Sequence of chain 1.A:
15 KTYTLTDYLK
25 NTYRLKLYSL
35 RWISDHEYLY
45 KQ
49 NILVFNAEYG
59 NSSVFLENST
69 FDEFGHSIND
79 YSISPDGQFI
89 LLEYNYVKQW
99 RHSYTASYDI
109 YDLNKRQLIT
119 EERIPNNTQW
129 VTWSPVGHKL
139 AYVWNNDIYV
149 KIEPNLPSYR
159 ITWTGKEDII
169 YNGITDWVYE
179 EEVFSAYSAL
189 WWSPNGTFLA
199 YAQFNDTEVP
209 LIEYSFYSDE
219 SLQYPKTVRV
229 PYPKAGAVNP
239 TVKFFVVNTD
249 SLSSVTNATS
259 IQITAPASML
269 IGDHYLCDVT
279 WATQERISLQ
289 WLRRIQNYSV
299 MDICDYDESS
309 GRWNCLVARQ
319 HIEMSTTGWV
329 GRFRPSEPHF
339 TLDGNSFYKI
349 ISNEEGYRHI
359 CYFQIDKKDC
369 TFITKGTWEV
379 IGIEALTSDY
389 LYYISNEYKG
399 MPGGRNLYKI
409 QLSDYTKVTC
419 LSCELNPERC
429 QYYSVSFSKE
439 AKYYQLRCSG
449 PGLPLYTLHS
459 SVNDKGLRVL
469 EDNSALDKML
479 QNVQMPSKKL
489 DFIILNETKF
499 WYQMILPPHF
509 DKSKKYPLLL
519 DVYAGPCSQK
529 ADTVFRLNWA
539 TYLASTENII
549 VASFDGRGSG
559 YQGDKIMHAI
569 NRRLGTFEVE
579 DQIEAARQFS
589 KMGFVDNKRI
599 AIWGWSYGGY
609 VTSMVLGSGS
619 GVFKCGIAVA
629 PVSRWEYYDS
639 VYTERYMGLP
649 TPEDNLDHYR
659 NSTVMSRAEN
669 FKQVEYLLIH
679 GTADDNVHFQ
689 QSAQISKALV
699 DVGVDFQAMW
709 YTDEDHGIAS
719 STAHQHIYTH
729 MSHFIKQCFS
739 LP

This small molecule binds to this protein.
Small molecule (SMILES): CC(=O)N[C@@H]1[C@@H](O)[C@H](O)[C@@H](CO)O[C@H]1O

Binding-site contacts:
Ligand atom C7 contacts residue ASN193 of chain 1.A at 3.5 Å.
Ligand atom C6 contacts residue GLN282 of chain 1.A at 3.9 Å.
Ligand atom C6 contacts residue GLU283 of chain 1.A at 3.7 Å.
Ligand atom N2 contacts residue ASN193 of chain 1.A at 2.9 Å (h-bond).
Ligand atom N2 contacts residue THR195 of chain 1.A at 4.3 Å.
Ligand atom C1 contacts residue THR195 of chain 1.A at 3.2 Å.
Ligand atom C1 contacts residue ASN193 of chain 1.A at 1.4 Å.
Ligand atom C3 contacts residue ASN193 of chain 1.A at 3.8 Å.
Ligand atom O5 contacts residue THR195 of chain 1.A at 3.6 Å.
Ligand atom C5 contacts residue ASN193 of chain 1.A at 3.6 Å.
Ligand atom C5 contacts residue THR195 of chain 1.A at 3.6 Å.
Ligand atom O6 contacts residue GLU283 of chain 1.A at 3.4 Å (salt-bridge).
Ligand atom C4 contacts residue ASN193 of chain 1.A at 4.3 Å.
Ligand atom O6 contacts residue GLN282 of chain 1.A at 3.3 Å.
Ligand atom O7 contacts residue ASN193 of chain 1.A at 3.6 Å.
Ligand atom O5 contacts residue GLN282 of chain 1.A at 4.0 Å.
Ligand atom O5 contacts residue ASN193 of chain 1.A at 2.4 Å (h-bond).
Ligand atom C2 contacts residue ASN193 of chain 1.A at 2.4 Å.
Ligand atom C2 contacts residue THR195 of chain 1.A at 4.2 Å.